Binding-site contacts:
Ligand atom O5 contacts residue GLU113 of chain 2.A at 3.5 Å (salt-bridge).
Ligand atom C5 contacts residue PHE114 of chain 2.A at 3.7 Å (hydrophobic).
Ligand atom O5 contacts residue ASN75 of chain 2.A at 4.2 Å.
Ligand atom O5 contacts residue ASN75 of chain 2.A at 2.4 Å (h-bond).
Ligand atom C6 contacts residue GLU113 of chain 2.A at 4.4 Å.
Ligand atom C8 contacts residue GLN74 of chain 2.A at 3.6 Å.
Ligand atom C4 contacts residue ASN75 of chain 2.A at 4.1 Å.
Ligand atom N2 contacts residue ASN75 of chain 2.A at 2.8 Å (h-bond).
Ligand atom C7 contacts residue ILE115 of chain 2.A at 4.2 Å (hydrophobic).
Ligand atom C1 contacts residue ASN75 of chain 2.A at 1.4 Å.
Ligand atom O5 contacts residue PHE114 of chain 2.A at 4.0 Å.
Ligand atom C6 contacts residue ILE115 of chain 2.A at 3.6 Å (hydrophobic).
Ligand atom O6 contacts residue GLU113 of chain 2.A at 4.4 Å.
Ligand atom C4 contacts residue PHE114 of chain 2.A at 4.4 Å (hydrophobic).
Ligand atom C5 contacts residue ASN75 of chain 2.A at 3.6 Å.
Ligand atom C3 contacts residue PHE114 of chain 2.A at 4.1 Å (hydrophobic).
Ligand atom C1 contacts residue PHE114 of chain 2.A at 3.7 Å (hydrophobic).
Ligand atom C6 contacts residue ASN75 of chain 2.A at 3.9 Å.
Ligand atom O7 contacts residue ILE115 of chain 2.A at 3.8 Å.
Ligand atom N2 contacts residue PHE114 of chain 2.A at 4.4 Å.
Ligand atom C1 contacts residue GLU113 of chain 2.A at 4.0 Å.
Ligand atom C5 contacts residue ASN75 of chain 2.A at 4.0 Å.
Ligand atom C8 contacts residue ARG144 of chain 2.A at 4.0 Å.
Ligand atom C6 contacts residue GLU113 of chain 2.A at 3.8 Å.
Ligand atom C2 contacts residue PHE114 of chain 2.A at 4.2 Å (hydrophobic).
Ligand atom C3 contacts residue ASN75 of chain 2.A at 3.6 Å.
Ligand atom C5 contacts residue ILE115 of chain 2.A at 3.8 Å (hydrophobic).
Ligand atom C7 contacts residue ASN75 of chain 2.A at 3.4 Å.
Ligand atom O5 contacts residue GLU113 of chain 2.A at 4.2 Å.
Ligand atom N2 contacts residue ARG144 of chain 2.A at 4.3 Å.
Ligand atom O7 contacts residue ASN75 of chain 2.A at 3.5 Å (h-bond).
Ligand atom C8 contacts residue ILE115 of chain 2.A at 4.3 Å (hydrophobic).
Ligand atom C2 contacts residue ASN75 of chain 2.A at 2.2 Å.

A protein and the small-molecule ligand that binds it are described below.
Small molecule (SMILES): CC(=O)N[C@H]1[C@H](O[C@H]2[C@H](O)[C@@H](NC(C)=O)CO[C@@H]2CO[C@H]2O[C@@H](C)[C@@H](O)[C@@H](O)[C@@H]2O)O[C@H](CO)[C@@H](O[C@@H]2O[C@H](CO[C@H]3O[C@H](CO)[C@@H](O)[C@H](O)[C@@H]3O)[C@@H](O)[C@H](O[C@H]3O[C@H](CO)[C@@H](O)[C@H](O)[C@@H]3O)[C@@H]2O)[C@@H]1O

Sequence of chain 2.A:
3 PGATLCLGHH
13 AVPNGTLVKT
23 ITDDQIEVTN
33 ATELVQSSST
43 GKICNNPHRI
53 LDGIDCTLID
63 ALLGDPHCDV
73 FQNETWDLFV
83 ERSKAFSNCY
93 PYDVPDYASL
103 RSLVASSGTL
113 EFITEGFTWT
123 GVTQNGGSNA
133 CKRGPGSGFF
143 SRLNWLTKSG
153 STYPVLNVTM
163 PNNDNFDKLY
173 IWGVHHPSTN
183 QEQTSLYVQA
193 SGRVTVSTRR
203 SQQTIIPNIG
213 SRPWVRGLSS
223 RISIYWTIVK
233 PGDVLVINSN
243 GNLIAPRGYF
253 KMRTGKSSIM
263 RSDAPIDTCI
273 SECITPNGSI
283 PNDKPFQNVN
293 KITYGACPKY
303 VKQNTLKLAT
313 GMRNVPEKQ